Sequence of chain 1.B:
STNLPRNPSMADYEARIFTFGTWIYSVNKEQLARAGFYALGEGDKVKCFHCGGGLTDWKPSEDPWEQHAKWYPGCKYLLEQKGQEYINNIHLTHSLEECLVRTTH

Binding-site contacts:
Ligand atom CCA contacts residue THR68 of chain 1.B at 3.6 Å.
Ligand atom NBI contacts residue TYR84 of chain 1.B at 3.7 Å.
Ligand atom SBU contacts residue GLY66 of chain 1.B at 3.6 Å.
Ligand atom O contacts residue GLN79 of chain 1.B at 3.5 Å (h-bond).
Ligand atom CBE contacts residue TRP83 of chain 1.B at 3.7 Å (hydrophobic).
Ligand atom CBG contacts residue GLY66 of chain 1.B at 3.6 Å.
Ligand atom NBM contacts residue TYR84 of chain 1.B at 3.4 Å (h-bond).
Ligand atom CAY contacts residue THR68 of chain 1.B at 3.3 Å.
Ligand atom CAU contacts residue GLY66 of chain 1.B at 3.5 Å.
Ligand atom N contacts residue GLU74 of chain 1.B at 2.5 Å (salt-bridge).
Ligand atom CB contacts residue GLN79 of chain 1.B at 3.5 Å.
Ligand atom SBU contacts residue THR68 of chain 1.B at 3.2 Å.
Ligand atom OAI contacts residue THR68 of chain 1.B at 3.0 Å (h-bond).
Ligand atom CA contacts residue THR68 of chain 1.B at 3.4 Å.
Ligand atom NCO contacts residue GLY66 of chain 1.B at 3.0 Å (h-bond).
Ligand atom NBM contacts residue GLY66 of chain 1.B at 3.3 Å (h-bond).
Ligand atom N contacts residue GLN79 of chain 1.B at 3.1 Å (h-bond).
Ligand atom CAU contacts residue LEU67 of chain 1.B at 3.6 Å (hydrophobic).
Ligand atom CB contacts residue GLU74 of chain 1.B at 2.9 Å.
Ligand atom CAA contacts residue GLU74 of chain 1.B at 2.8 Å.
Ligand atom CCI contacts residue GLY66 of chain 1.B at 3.4 Å.
Ligand atom CAR contacts residue LYS57 of chain 1.B at 3.7 Å.
Ligand atom CA contacts residue ASP69 of chain 1.B at 3.7 Å.
Ligand atom OBS contacts residue THR68 of chain 1.B at 3.5 Å (h-bond).
Ligand atom CA contacts residue GLU74 of chain 1.B at 3.4 Å.
Ligand atom CCC contacts residue GLY66 of chain 1.B at 3.0 Å.
Ligand atom O contacts residue TRP83 of chain 1.B at 3.0 Å (h-bond).
Ligand atom NBI contacts residue GLY66 of chain 1.B at 3.5 Å (h-bond).
Ligand atom CCI contacts residue LEU67 of chain 1.B at 3.6 Å (hydrophobic).
Ligand atom CB contacts residue THR68 of chain 1.B at 3.3 Å.
Ligand atom NBO contacts residue THR68 of chain 1.B at 3.0 Å (h-bond).
Ligand atom OAI contacts residue LEU67 of chain 1.B at 3.4 Å.
Ligand atom NBK contacts residue GLY66 of chain 1.B at 3.3 Å (h-bond).
Ligand atom CAQ contacts residue LEU52 of chain 1.B at 3.7 Å (hydrophobic).
Ligand atom CAU contacts residue VAL58 of chain 1.B at 3.7 Å (hydrophobic).
Ligand atom CBY contacts residue LEU67 of chain 1.B at 3.7 Å (hydrophobic).
Ligand atom CA contacts residue GLN79 of chain 1.B at 3.7 Å.
Ligand atom CAM contacts residue THR68 of chain 1.B at 3.4 Å.
Ligand atom CBC contacts residue TYR84 of chain 1.B at 3.5 Å (hydrophobic).
Ligand atom C contacts residue THR68 of chain 1.B at 3.7 Å.

The protein below binds the small molecule below.
Small molecule (SMILES): CN[C@@H](C)C(=O)N[C@H](C(=O)N1CCC[C@H]1Cn1nnnc1Sc1ccccc1)[C@@H](C)OCC#CC#CCO[C@H](C)[C@H](NC(=O)[C@H](C)NC)C(=O)N1CCC[C@H]1Cn1nnnc1Sc1ccccc1